This small molecule binds to this protein.
Small molecule (SMILES): CC(=O)N[C@H]1[C@H]([C@H](O)[C@H](O)CO)O[C@@](O[C@H](CO)[C@@H](O)[C@@H]2O[C@@H](C(=O)O)C[C@H](O)[C@H]2NC(C)=O)(C(=O)O)C[C@@H]1O

Sequence of chain 27.C:
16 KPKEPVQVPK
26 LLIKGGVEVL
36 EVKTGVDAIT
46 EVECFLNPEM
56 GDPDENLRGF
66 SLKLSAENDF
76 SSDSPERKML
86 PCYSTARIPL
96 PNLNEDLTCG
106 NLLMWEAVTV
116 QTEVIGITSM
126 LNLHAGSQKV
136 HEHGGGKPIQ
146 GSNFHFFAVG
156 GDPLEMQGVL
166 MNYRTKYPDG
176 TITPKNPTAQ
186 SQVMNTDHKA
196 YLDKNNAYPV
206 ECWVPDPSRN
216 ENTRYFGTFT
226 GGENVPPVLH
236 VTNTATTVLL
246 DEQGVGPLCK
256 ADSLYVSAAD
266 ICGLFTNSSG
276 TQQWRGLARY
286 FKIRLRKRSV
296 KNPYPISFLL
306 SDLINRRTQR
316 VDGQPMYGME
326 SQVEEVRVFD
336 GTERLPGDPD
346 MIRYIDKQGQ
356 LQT

Binding-site contacts:
Ligand atom C6 contacts residue ASN272 of chain 27.D at 3.7 Å.
Ligand atom C11 contacts residue LEU62 of chain 27.D at 3.9 Å (hydrophobic).
Ligand atom O1B contacts residue LYS68 of chain 27.D at 3.6 Å.
Ligand atom C11 contacts residue PHE270 of chain 27.D at 3.9 Å (hydrophobic).
Ligand atom O1A contacts residue SER274 of chain 27.D at 3.8 Å.
Ligand atom C5 contacts residue LYS68 of chain 27.D at 3.7 Å.
Ligand atom C11 contacts residue GLN278 of chain 27.D at 3.5 Å.
Ligand atom O1B contacts residue SER274 of chain 27.D at 2.4 Å (h-bond).
Ligand atom O7 contacts residue LEU62 of chain 27.D at 3.5 Å.
Ligand atom O10 contacts residue PHE75 of chain 27.E at 2.6 Å.
Ligand atom O8 contacts residue ASN272 of chain 27.D at 3.4 Å (h-bond).
Ligand atom C11 contacts residue ASN272 of chain 27.D at 3.6 Å.
Ligand atom N5 contacts residue GLN278 of chain 27.D at 3.9 Å.
Ligand atom C11 contacts residue PHE65 of chain 27.D at 3.8 Å (hydrophobic).
Ligand atom N5 contacts residue ASN272 of chain 27.D at 3.3 Å (h-bond).
Ligand atom C8 contacts residue GLN278 of chain 27.D at 3.7 Å.
Ligand atom O9 contacts residue LEU67 of chain 27.D at 3.2 Å.
Ligand atom C11 contacts residue LYS68 of chain 27.D at 3.7 Å.
Ligand atom C10 contacts residue LEU62 of chain 27.D at 3.5 Å (hydrophobic).
Ligand atom C11 contacts residue THR276 of chain 27.D at 3.4 Å.
Ligand atom C1 contacts residue SER274 of chain 27.D at 3.4 Å.
Ligand atom C9 contacts residue LYS68 of chain 27.D at 3.8 Å.
Ligand atom C10 contacts residue PHE75 of chain 27.E at 2.7 Å (hydrophobic).
Ligand atom C6 contacts residue LYS68 of chain 27.D at 3.8 Å.
Ligand atom O1A contacts residue THR276 of chain 27.D at 2.6 Å (h-bond).
Ligand atom O8 contacts residue GLN278 of chain 27.D at 3.5 Å (h-bond).
Ligand atom C10 contacts residue LYS68 of chain 27.D at 3.8 Å.
Ligand atom N5 contacts residue LYS68 of chain 27.D at 2.9 Å (salt-bridge).
Ligand atom O8 contacts residue THR276 of chain 27.D at 3.8 Å.
Ligand atom O1A contacts residue ASN272 of chain 27.D at 3.6 Å (h-bond).
Ligand atom O10 contacts residue LEU62 of chain 27.D at 3.1 Å.
Ligand atom N5 contacts residue PHE75 of chain 27.E at 3.8 Å.
Ligand atom C7 contacts residue GLN278 of chain 27.D at 3.8 Å.
Ligand atom O1B contacts residue THR276 of chain 27.D at 3.5 Å (h-bond).
Ligand atom C9 contacts residue GLN278 of chain 27.D at 3.2 Å.
Ligand atom C11 contacts residue PHE75 of chain 27.E at 1.8 Å (hydrophobic).
Ligand atom C1 contacts residue THR276 of chain 27.D at 3.4 Å.
Ligand atom O8 contacts residue LYS68 of chain 27.D at 3.5 Å.
Ligand atom C11 contacts residue HIS138 of chain 27.C at 3.3 Å.
Ligand atom O9 contacts residue LYS68 of chain 27.D at 2.8 Å (salt-bridge).

Sequence of chain 27.E:
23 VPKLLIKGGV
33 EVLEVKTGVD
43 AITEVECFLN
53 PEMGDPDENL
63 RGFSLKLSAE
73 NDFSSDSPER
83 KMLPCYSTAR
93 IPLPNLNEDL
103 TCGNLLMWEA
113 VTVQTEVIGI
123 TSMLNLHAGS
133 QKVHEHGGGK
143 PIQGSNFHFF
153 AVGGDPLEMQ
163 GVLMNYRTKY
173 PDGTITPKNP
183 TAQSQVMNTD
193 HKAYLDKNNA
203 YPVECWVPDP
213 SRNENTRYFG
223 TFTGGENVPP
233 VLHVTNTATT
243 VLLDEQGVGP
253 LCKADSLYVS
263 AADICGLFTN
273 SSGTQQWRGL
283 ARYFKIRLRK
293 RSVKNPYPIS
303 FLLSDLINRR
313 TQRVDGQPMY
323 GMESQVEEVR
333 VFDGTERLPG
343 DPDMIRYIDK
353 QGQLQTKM

Sequence of chain 27.D:
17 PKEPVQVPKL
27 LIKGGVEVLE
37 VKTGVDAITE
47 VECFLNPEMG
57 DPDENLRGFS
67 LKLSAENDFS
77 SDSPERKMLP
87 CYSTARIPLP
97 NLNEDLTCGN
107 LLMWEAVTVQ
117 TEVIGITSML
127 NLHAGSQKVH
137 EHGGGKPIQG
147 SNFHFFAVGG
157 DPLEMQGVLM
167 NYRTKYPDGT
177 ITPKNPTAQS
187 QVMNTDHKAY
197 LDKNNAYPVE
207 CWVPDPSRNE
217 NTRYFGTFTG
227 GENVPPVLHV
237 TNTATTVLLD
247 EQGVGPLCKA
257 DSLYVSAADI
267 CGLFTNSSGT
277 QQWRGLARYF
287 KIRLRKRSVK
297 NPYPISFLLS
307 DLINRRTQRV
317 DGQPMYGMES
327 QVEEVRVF